Binding-site contacts:
Ligand atom O7 contacts residue PRO96 of chain 1.A at 3.7 Å.
Ligand atom O4 contacts residue ASN310 of chain 1.A at 3.9 Å.
Ligand atom O5 contacts residue LYS136 of chain 1.A at 3.7 Å.
Ligand atom C5 contacts residue ASN310 of chain 1.A at 3.5 Å.
Ligand atom C3 contacts residue ARG246 of chain 1.A at 4.4 Å.
Ligand atom C8 contacts residue LEU145 of chain 1.A at 3.8 Å (hydrophobic).
Ligand atom O7 contacts residue ASN146 of chain 1.A at 3.9 Å.
Ligand atom C4 contacts residue ASN146 of chain 1.A at 4.2 Å.
Ligand atom C2 contacts residue SER311 of chain 1.A at 3.7 Å.
Ligand atom C7 contacts residue ASN146 of chain 1.A at 3.8 Å.
Ligand atom C1 contacts residue ASN146 of chain 1.A at 1.4 Å.
Ligand atom C2 contacts residue ASN146 of chain 1.A at 2.5 Å.
Ligand atom O3 contacts residue ARG246 of chain 1.A at 3.5 Å (salt-bridge).
Ligand atom O5 contacts residue ASN146 of chain 1.A at 2.2 Å (h-bond).
Ligand atom O3 contacts residue ASN310 of chain 1.A at 4.3 Å.
Ligand atom N2 contacts residue SER311 of chain 1.A at 2.9 Å (h-bond).
Ligand atom C1 contacts residue SER311 of chain 1.A at 3.9 Å.
Ligand atom C1 contacts residue ASN310 of chain 1.A at 4.0 Å.
Ligand atom C3 contacts residue ASN310 of chain 1.A at 3.7 Å.
Ligand atom C4 contacts residue ASP95 of chain 1.A at 4.4 Å.
Ligand atom C8 contacts residue VAL138 of chain 1.A at 4.2 Å (hydrophobic).
Ligand atom C3 contacts residue SER311 of chain 1.A at 3.9 Å.
Ligand atom C4 contacts residue ARG246 of chain 1.A at 4.0 Å.
Ligand atom C4 contacts residue ASN310 of chain 1.A at 3.9 Å.
Ligand atom O7 contacts residue VAL138 of chain 1.A at 4.4 Å.
Ligand atom O6 contacts residue ASP95 of chain 1.A at 4.3 Å.
Ligand atom C8 contacts residue PHE243 of chain 1.A at 4.3 Å (hydrophobic).
Ligand atom C3 contacts residue CYS309 of chain 1.A at 4.3 Å (hydrophobic).
Ligand atom C8 contacts residue SER311 of chain 1.A at 3.9 Å.
Ligand atom O4 contacts residue ARG246 of chain 1.A at 3.2 Å (salt-bridge).
Ligand atom C3 contacts residue ASN146 of chain 1.A at 3.8 Å.
Ligand atom C6 contacts residue LYS136 of chain 1.A at 4.3 Å.
Ligand atom O6 contacts residue LYS136 of chain 1.A at 3.3 Å (salt-bridge).
Ligand atom O5 contacts residue ASN310 of chain 1.A at 4.1 Å.
Ligand atom O3 contacts residue CYS309 of chain 1.A at 3.3 Å (h-bond).
Ligand atom C8 contacts residue ASN244 of chain 1.A at 3.8 Å.
Ligand atom N2 contacts residue ASN146 of chain 1.A at 3.1 Å (h-bond).
Ligand atom C2 contacts residue ASN310 of chain 1.A at 4.4 Å.
Ligand atom C7 contacts residue SER311 of chain 1.A at 3.9 Å.
Ligand atom C5 contacts residue ASN146 of chain 1.A at 3.6 Å.

Sequence of chain 1.A:
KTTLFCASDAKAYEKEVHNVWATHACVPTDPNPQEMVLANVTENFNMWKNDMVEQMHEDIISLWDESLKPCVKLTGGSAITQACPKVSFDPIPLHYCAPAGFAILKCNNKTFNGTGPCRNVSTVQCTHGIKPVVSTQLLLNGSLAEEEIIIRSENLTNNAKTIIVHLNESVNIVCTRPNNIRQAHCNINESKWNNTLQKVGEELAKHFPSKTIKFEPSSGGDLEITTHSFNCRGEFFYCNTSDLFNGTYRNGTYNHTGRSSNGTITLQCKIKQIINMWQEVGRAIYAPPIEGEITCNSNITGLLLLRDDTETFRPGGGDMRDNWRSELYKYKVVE

The small molecule below binds the protein below.
Small molecule (SMILES): CC(=O)N[C@@H]1[C@@H](O)[C@H](O)[C@@H](CO)O[C@H]1O